Sequence of chain 1.A:
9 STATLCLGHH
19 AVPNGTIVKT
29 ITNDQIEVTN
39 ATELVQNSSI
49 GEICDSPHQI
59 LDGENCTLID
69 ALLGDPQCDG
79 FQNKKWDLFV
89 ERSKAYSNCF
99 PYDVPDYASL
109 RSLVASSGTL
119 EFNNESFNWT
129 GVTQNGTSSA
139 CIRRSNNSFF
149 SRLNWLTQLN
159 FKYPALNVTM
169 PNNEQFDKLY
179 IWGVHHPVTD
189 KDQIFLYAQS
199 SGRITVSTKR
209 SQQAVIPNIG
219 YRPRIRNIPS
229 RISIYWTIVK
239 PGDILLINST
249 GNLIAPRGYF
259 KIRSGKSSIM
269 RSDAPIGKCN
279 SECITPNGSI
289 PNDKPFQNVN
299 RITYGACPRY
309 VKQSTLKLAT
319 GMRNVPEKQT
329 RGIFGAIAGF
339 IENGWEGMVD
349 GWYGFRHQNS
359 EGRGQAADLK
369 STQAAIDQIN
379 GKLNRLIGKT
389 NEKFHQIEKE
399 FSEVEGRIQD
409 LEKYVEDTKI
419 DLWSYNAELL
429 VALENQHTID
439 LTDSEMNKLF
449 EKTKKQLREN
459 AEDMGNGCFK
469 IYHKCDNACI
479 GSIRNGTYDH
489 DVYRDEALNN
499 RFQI

Binding-site contacts:
Ligand atom C2 contacts residue ASN63 of chain 1.A at 2.3 Å.
Ligand atom O6 contacts residue GLN75 of chain 1.A at 4.5 Å.
Ligand atom C1 contacts residue GLU62 of chain 1.A at 3.4 Å.
Ligand atom C3 contacts residue ASN63 of chain 1.A at 3.7 Å.
Ligand atom C2 contacts residue GLU62 of chain 1.A at 3.9 Å.
Ligand atom C7 contacts residue GLU62 of chain 1.A at 4.3 Å.
Ligand atom O7 contacts residue GLU62 of chain 1.A at 4.5 Å.
Ligand atom N2 contacts residue GLU62 of chain 1.A at 3.3 Å (salt-bridge).
Ligand atom O5 contacts residue GLU62 of chain 1.A at 4.4 Å.
Ligand atom C5 contacts residue ASN63 of chain 1.A at 3.8 Å.
Ligand atom C8 contacts residue GLN75 of chain 1.A at 4.2 Å.
Ligand atom C8 contacts residue ASN63 of chain 1.A at 4.0 Å.
Ligand atom C7 contacts residue ASN63 of chain 1.A at 3.7 Å.
Ligand atom N2 contacts residue ASN63 of chain 1.A at 2.7 Å (h-bond).
Ligand atom O5 contacts residue ASN63 of chain 1.A at 2.5 Å (h-bond).
Ligand atom O6 contacts residue TYR94 of chain 1.A at 3.2 Å (h-bond).
Ligand atom C1 contacts residue ASN63 of chain 1.A at 1.4 Å.
Ligand atom C4 contacts residue ASN63 of chain 1.A at 4.2 Å.

A protein and the small-molecule ligand that binds it are described below.
Small molecule (SMILES): CC(=O)N[C@H]1[C@H](O[C@H]2[C@H](O)[C@@H](NC(C)=O)CO[C@@H]2CO)O[C@H](CO)[C@@H](O[C@@H]2O[C@H](CO)[C@@H](O)[C@H](O)[C@@H]2O)[C@@H]1O